A small-molecule ligand and the protein it binds are described below.
Small molecule (SMILES): CC[C@H](C)C(=O)N[C@H](CC[C@H](Cc1ccccc1)NC(=O)OCc1cncs1)Cc1ccccc1

Sequence of chain 1.A:
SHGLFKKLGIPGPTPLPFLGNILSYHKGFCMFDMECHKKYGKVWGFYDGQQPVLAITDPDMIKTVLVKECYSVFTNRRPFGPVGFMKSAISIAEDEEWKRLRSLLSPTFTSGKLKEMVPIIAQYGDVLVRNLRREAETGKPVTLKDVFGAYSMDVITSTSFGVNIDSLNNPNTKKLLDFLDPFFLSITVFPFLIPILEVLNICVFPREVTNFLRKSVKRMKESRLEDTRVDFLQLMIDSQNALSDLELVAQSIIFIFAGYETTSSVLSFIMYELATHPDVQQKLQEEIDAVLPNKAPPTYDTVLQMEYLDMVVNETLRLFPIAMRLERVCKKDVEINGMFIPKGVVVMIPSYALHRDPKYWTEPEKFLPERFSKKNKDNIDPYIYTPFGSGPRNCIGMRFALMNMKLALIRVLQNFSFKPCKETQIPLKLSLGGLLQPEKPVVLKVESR

Binding-site contacts:
Ligand atom C16 contacts residue LEU190 of chain 1.A at 3.3 Å (hydrophobic).
Ligand atom C14 contacts residue ILE281 of chain 1.A at 3.6 Å (hydrophobic).
Ligand atom C23 contacts residue ALA285 of chain 1.A at 3.9 Å (hydrophobic).
Ligand atom C16 contacts residue PHE284 of chain 1.A at 3.8 Å (hydrophobic).
Ligand atom C34 contacts residue HEM1 of chain 1.B at 3.9 Å.
Ligand atom C09 contacts residue LEU462 of chain 1.A at 3.6 Å (hydrophobic).
Ligand atom C15 contacts residue PHE221 of chain 1.A at 3.6 Å (hydrophobic).
Ligand atom C02 contacts residue ARG86 of chain 1.A at 4.0 Å.
Ligand atom S28 contacts residue THR289 of chain 1.A at 3.6 Å.
Ligand atom N19 contacts residue PHE284 of chain 1.A at 3.9 Å.
Ligand atom O21 contacts residue SER99 of chain 1.A at 3.5 Å (h-bond).
Ligand atom C32 contacts residue ARG85 of chain 1.A at 4.0 Å.
Ligand atom C12 contacts residue PHE88 of chain 1.A at 4.0 Å (hydrophobic).
Ligand atom C33 contacts residue HEM1 of chain 1.B at 3.6 Å.
Ligand atom C05 contacts residue PHE88 of chain 1.A at 3.7 Å (hydrophobic).
Ligand atom C18 contacts residue PHE284 of chain 1.A at 3.8 Å (hydrophobic).
Ligand atom N07 contacts residue PHE88 of chain 1.A at 3.9 Å.
Ligand atom C27 contacts residue THR289 of chain 1.A at 3.8 Å.
Ligand atom C23 contacts residue ILE281 of chain 1.A at 4.0 Å (hydrophobic).
Ligand atom C01 contacts residue GLU354 of chain 1.A at 3.2 Å.
Ligand atom C17 contacts residue LEU191 of chain 1.A at 4.0 Å (hydrophobic).
Ligand atom C20 contacts residue PHE284 of chain 1.A at 4.2 Å (hydrophobic).
Ligand atom C27 contacts residue HEM1 of chain 1.B at 2.9 Å.
Ligand atom C15 contacts residue ILE281 of chain 1.A at 3.5 Å (hydrophobic).
Ligand atom C17 contacts residue LEU190 of chain 1.A at 3.8 Å (hydrophobic).
Ligand atom C17 contacts residue PHE284 of chain 1.A at 3.5 Å (hydrophobic).
Ligand atom N26 contacts residue HEM1 of chain 1.B at 2.0 Å.
Ligand atom C18 contacts residue LEU191 of chain 1.A at 4.0 Å (hydrophobic).
Ligand atom C25 contacts residue HEM1 of chain 1.B at 2.5 Å.
Ligand atom O22 contacts residue PHE284 of chain 1.A at 3.6 Å.
Ligand atom C31 contacts residue ARG85 of chain 1.A at 3.8 Å.
Ligand atom C16 contacts residue PHE221 of chain 1.A at 3.2 Å (hydrophobic).
Ligand atom C01 contacts residue ARG86 of chain 1.A at 3.6 Å.
Ligand atom C25 contacts residue ALA285 of chain 1.A at 3.9 Å (hydrophobic).
Ligand atom N26 contacts residue CYS422 of chain 1.A at 4.1 Å.
Ligand atom C04 contacts residue PHE88 of chain 1.A at 3.4 Å (hydrophobic).
Ligand atom O06 contacts residue PHE88 of chain 1.A at 3.7 Å.
Ligand atom C17 contacts residue PHE221 of chain 1.A at 3.6 Å (hydrophobic).
Ligand atom C24 contacts residue HEM1 of chain 1.B at 3.7 Å.
Ligand atom C24 contacts residue ALA285 of chain 1.A at 3.8 Å (hydrophobic).